Sequence of chain 1.B:
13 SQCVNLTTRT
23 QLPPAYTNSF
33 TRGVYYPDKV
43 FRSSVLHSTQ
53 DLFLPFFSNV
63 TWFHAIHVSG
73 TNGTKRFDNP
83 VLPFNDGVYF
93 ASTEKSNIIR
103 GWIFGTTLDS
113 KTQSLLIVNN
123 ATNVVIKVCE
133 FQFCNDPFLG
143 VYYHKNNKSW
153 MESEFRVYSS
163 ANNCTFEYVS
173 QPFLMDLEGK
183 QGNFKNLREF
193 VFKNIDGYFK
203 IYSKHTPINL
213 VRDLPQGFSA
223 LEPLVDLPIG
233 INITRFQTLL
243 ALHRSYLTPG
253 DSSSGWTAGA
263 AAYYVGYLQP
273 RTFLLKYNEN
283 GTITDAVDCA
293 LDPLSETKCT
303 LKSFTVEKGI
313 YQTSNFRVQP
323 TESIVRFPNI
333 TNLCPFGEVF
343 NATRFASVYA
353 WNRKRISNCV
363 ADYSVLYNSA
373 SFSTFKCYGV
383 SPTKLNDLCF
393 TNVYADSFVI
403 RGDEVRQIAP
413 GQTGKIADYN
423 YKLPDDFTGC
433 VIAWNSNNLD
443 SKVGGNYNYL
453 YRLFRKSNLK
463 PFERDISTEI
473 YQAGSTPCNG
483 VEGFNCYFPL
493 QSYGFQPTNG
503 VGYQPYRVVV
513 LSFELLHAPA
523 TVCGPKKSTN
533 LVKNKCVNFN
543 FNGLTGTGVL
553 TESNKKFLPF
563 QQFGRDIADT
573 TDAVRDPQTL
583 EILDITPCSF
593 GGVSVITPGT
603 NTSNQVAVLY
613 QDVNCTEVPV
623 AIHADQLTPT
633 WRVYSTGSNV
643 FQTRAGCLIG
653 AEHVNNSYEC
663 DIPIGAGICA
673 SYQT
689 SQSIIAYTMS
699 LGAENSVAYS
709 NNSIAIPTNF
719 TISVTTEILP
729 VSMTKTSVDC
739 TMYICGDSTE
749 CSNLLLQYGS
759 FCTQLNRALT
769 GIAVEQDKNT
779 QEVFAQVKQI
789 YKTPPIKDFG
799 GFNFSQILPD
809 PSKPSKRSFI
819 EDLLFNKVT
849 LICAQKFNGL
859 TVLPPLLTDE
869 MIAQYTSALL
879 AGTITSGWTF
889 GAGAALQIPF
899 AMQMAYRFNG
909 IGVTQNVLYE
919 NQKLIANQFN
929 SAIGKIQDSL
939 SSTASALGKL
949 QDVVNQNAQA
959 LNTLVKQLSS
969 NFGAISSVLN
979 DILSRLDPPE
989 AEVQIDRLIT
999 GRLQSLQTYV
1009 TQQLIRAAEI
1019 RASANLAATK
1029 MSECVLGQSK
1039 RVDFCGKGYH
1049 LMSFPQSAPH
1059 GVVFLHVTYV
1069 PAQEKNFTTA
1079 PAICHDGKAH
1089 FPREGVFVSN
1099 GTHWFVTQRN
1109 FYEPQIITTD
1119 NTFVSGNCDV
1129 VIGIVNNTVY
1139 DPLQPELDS

Binding-site contacts:
Ligand atom O5 contacts residue ASN1134 of chain 1.B at 2.4 Å (h-bond).
Ligand atom O7 contacts residue ASN1134 of chain 1.B at 3.8 Å.
Ligand atom C3 contacts residue ASN1134 of chain 1.B at 3.8 Å.
Ligand atom C4 contacts residue ASN1134 of chain 1.B at 4.2 Å.
Ligand atom C2 contacts residue ASN1134 of chain 1.B at 2.5 Å.
Ligand atom C7 contacts residue ASN1134 of chain 1.B at 3.5 Å.
Ligand atom C5 contacts residue ASN1134 of chain 1.B at 3.7 Å.
Ligand atom N2 contacts residue ASN1134 of chain 1.B at 2.9 Å (h-bond).
Ligand atom C1 contacts residue ASN1134 of chain 1.B at 1.4 Å.

This protein binds this small molecule.
Small molecule (SMILES): CC(=O)N[C@H]1[C@H](O[C@H]2[C@H](O)[C@@H](NC(C)=O)CO[C@@H]2CO)O[C@H](CO)[C@@H](O[C@@H]2O[C@H](CO)[C@@H](O)[C@H](O)[C@@H]2O)[C@@H]1O